Sequence of chain 1.D:
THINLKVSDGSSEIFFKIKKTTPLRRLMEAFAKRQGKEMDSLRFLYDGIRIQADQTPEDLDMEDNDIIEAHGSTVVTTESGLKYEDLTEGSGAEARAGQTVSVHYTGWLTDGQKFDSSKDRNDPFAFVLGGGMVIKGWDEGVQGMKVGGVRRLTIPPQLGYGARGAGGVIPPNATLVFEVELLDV

This small molecule binds to this protein.
Small molecule (SMILES): O=C(OCCOC(=O)[C@@H]1CCCCN1S(=O)(=O)Cc1ccccc1)c1cccnc1

Binding-site contacts:
Ligand atom C11 contacts residue VAL158 of chain 1.D at 4.1 Å (hydrophobic).
Ligand atom C04 contacts residue TYR129 of chain 1.D at 3.3 Å (hydrophobic).
Ligand atom C26 contacts residue VAL193 of chain 1.D at 4.0 Å (hydrophobic).
Ligand atom C05 contacts residue TYR129 of chain 1.D at 3.4 Å (hydrophobic).
Ligand atom C08 contacts residue TYR185 of chain 1.D at 4.0 Å (hydrophobic).
Ligand atom C04 contacts residue PHE149 of chain 1.D at 3.9 Å (hydrophobic).
Ligand atom C25 contacts residue ILE194 of chain 1.D at 3.8 Å (hydrophobic).
Ligand atom O01 contacts residue TYR129 of chain 1.D at 3.8 Å.
Ligand atom O22 contacts residue ILE159 of chain 1.D at 2.8 Å (h-bond).
Ligand atom C14 contacts residue TYR185 of chain 1.D at 4.0 Å (hydrophobic).
Ligand atom C06 contacts residue TRP162 of chain 1.D at 3.4 Å (hydrophobic).
Ligand atom S02 contacts residue TYR185 of chain 1.D at 3.9 Å.
Ligand atom O01 contacts residue PHE202 of chain 1.D at 3.8 Å.
Ligand atom O30 contacts residue PHE202 of chain 1.D at 3.6 Å.
Ligand atom C27 contacts residue VAL193 of chain 1.D at 3.6 Å (hydrophobic).
Ligand atom C05 contacts residue TRP162 of chain 1.D at 3.6 Å (hydrophobic).
Ligand atom O30 contacts residue TYR185 of chain 1.D at 3.3 Å.
Ligand atom C26 contacts residue ILE194 of chain 1.D at 3.6 Å (hydrophobic).
Ligand atom C05 contacts residue PHE149 of chain 1.D at 4.0 Å (hydrophobic).
Ligand atom C18 contacts residue GLY191 of chain 1.D at 3.7 Å.
Ligand atom C25 contacts residue ALA190 of chain 1.D at 3.9 Å (hydrophobic).
Ligand atom C11 contacts residue TYR185 of chain 1.D at 3.8 Å (hydrophobic).
Ligand atom C23 contacts residue TYR185 of chain 1.D at 3.4 Å (hydrophobic).
Ligand atom C25 contacts residue TYR185 of chain 1.D at 4.0 Å (hydrophobic).
Ligand atom C28 contacts residue PHE139 of chain 1.D at 3.8 Å (hydrophobic).
Ligand atom O22 contacts residue TYR185 of chain 1.D at 3.6 Å.
Ligand atom C07 contacts residue TRP162 of chain 1.D at 3.3 Å (hydrophobic).
Ligand atom O22 contacts residue VAL158 of chain 1.D at 3.2 Å.
Ligand atom O30 contacts residue PHE139 of chain 1.D at 3.8 Å.
Ligand atom C06 contacts residue PHE149 of chain 1.D at 3.8 Å (hydrophobic).
Ligand atom C27 contacts residue PHE139 of chain 1.D at 4.1 Å (hydrophobic).
Ligand atom C26 contacts residue ALA190 of chain 1.D at 3.8 Å (hydrophobic).
Ligand atom C11 contacts residue MET157 of chain 1.D at 3.6 Å (hydrophobic).
Ligand atom O01 contacts residue PHE139 of chain 1.D at 3.4 Å.
Ligand atom C16 contacts residue TYR185 of chain 1.D at 3.7 Å (hydrophobic).
Ligand atom O10 contacts residue TYR185 of chain 1.D at 3.2 Å (h-bond).
Ligand atom O13 contacts residue TYR185 of chain 1.D at 3.2 Å (h-bond).
Ligand atom C09 contacts residue TYR185 of chain 1.D at 3.3 Å (hydrophobic).
Ligand atom C15 contacts residue TYR185 of chain 1.D at 4.0 Å (hydrophobic).
Ligand atom C09 contacts residue ILE159 of chain 1.D at 4.0 Å (hydrophobic).